The protein below binds the small molecule below.
Small molecule (SMILES): Cc1cc(/C=C/c2ccccc2)cc(C)c1O

Sequence of chain 1.B:
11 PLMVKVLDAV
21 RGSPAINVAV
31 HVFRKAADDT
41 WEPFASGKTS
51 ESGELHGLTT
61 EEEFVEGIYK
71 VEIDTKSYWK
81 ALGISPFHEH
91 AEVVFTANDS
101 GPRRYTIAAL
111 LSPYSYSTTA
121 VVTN

Sequence of chain 2.B:
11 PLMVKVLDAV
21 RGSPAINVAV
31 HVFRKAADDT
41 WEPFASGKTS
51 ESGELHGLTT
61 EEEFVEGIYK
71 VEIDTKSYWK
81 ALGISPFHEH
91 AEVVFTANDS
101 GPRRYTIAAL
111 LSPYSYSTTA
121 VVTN

Binding-site contacts:
Ligand atom CAB contacts residue SER117 of chain 2.B at 3.0 Å.
Ligand atom CAB contacts residue LEU110 of chain 1.B at 3.8 Å (hydrophobic).
Ligand atom CAD contacts residue LJ11 of chain 2.D at 0.5 Å.
Ligand atom CAN contacts residue LEU110 of chain 1.B at 3.8 Å (hydrophobic).
Ligand atom CAP contacts residue LJ11 of chain 2.D at 1.2 Å.
Ligand atom CAH contacts residue LYS15 of chain 1.B at 3.7 Å.
Ligand atom CAA contacts residue ALA108 of chain 1.B at 3.7 Å (hydrophobic).
Ligand atom OAC contacts residue LJ11 of chain 2.D at 0.9 Å (h-bond).
Ligand atom CAK contacts residue LJ11 of chain 2.D at 1.0 Å.
Ligand atom CAG contacts residue LYS15 of chain 2.B at 3.6 Å.
Ligand atom CAM contacts residue LJ11 of chain 2.D at 0.7 Å.
Ligand atom CAO contacts residue LJ11 of chain 2.D at 0.3 Å.
Ligand atom CAE contacts residue LJ11 of chain 2.D at 1.0 Å.
Ligand atom OAC contacts residue SER117 of chain 1.B at 2.7 Å (h-bond).
Ligand atom CAF contacts residue LJ11 of chain 2.D at 0.5 Å.
Ligand atom CAF contacts residue LYS15 of chain 1.B at 3.4 Å.
Ligand atom CAA contacts residue THR119 of chain 1.B at 3.7 Å.
Ligand atom CAJ contacts residue LJ11 of chain 2.D at 0.9 Å.
Ligand atom OAC contacts residue SER117 of chain 2.B at 3.2 Å (h-bond).
Ligand atom CAM contacts residue SER117 of chain 1.B at 3.8 Å.
Ligand atom CAB contacts residue LJ11 of chain 2.D at 0.8 Å.
Ligand atom CAE contacts residue LEU17 of chain 1.B at 3.5 Å (hydrophobic).
Ligand atom CAA contacts residue THR118 of chain 1.B at 3.6 Å.
Ligand atom OAC contacts residue LEU110 of chain 2.B at 3.5 Å.
Ligand atom CAN contacts residue SER117 of chain 2.B at 3.9 Å.
Ligand atom CAQ contacts residue LEU110 of chain 1.B at 3.9 Å (hydrophobic).
Ligand atom CAG contacts residue LYS15 of chain 1.B at 3.5 Å.
Ligand atom CAL contacts residue THR119 of chain 2.B at 3.8 Å.
Ligand atom CAA contacts residue LJ11 of chain 2.D at 0.8 Å.
Ligand atom CAF contacts residue LYS15 of chain 2.B at 3.7 Å.
Ligand atom CAL contacts residue LJ11 of chain 2.D at 1.0 Å.
Ligand atom CAQ contacts residue SER117 of chain 1.B at 3.5 Å.
Ligand atom CAB contacts residue THR118 of chain 2.B at 3.9 Å.
Ligand atom CAG contacts residue LJ11 of chain 2.D at 0.5 Å.
Ligand atom CAI contacts residue LJ11 of chain 2.D at 0.9 Å.
Ligand atom CAM contacts residue LEU110 of chain 1.B at 3.9 Å (hydrophobic).
Ligand atom CAH contacts residue LJ11 of chain 2.D at 1.2 Å.
Ligand atom CAQ contacts residue LJ11 of chain 2.D at 0.6 Å.
Ligand atom CAA contacts residue SER117 of chain 1.B at 3.4 Å.
Ligand atom CAN contacts residue LJ11 of chain 2.D at 0.7 Å.